Sequence of chain 1.A:
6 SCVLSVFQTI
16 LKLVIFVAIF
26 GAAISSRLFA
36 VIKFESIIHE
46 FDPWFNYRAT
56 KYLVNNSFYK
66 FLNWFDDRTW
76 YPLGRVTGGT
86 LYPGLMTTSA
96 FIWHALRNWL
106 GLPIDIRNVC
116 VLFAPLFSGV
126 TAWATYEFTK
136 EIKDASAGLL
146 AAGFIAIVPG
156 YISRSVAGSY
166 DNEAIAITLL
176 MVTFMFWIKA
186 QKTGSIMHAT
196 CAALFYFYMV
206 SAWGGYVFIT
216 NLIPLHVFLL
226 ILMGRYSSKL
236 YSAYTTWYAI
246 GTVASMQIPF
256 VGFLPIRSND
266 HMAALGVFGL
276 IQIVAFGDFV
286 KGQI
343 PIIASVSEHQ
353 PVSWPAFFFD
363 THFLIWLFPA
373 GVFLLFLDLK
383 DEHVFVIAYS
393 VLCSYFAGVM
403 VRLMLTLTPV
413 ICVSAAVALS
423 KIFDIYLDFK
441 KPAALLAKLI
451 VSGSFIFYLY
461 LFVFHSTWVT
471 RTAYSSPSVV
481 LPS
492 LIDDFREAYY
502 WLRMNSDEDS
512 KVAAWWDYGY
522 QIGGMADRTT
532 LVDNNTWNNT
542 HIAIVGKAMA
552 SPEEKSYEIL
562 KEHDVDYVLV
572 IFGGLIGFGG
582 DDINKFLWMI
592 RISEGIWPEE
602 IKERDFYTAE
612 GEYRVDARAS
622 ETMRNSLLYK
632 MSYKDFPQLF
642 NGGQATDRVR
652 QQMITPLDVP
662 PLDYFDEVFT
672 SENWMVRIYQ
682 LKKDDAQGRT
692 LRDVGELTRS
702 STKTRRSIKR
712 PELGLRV

Sequence of chain 1.H:
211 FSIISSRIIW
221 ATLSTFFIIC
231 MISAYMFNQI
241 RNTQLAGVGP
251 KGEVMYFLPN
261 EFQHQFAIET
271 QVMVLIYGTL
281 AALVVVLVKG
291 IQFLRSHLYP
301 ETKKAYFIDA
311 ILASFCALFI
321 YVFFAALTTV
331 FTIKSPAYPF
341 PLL

Binding-site contacts:
Ligand atom C20 contacts residue TYR1 of chain 1.I at 3.4 Å (hydrophobic).
Ligand atom C3 contacts residue ALA473 of chain 1.A at 4.3 Å (hydrophobic).
Ligand atom C11 contacts residue ALA473 of chain 1.A at 4.3 Å (hydrophobic).
Ligand atom C2 contacts residue ALA473 of chain 1.A at 3.9 Å (hydrophobic).
Ligand atom C15 contacts residue TRP468 of chain 1.A at 4.0 Å (hydrophobic).
Ligand atom C7 contacts residue PHE361 of chain 1.A at 4.1 Å (hydrophobic).
Ligand atom O4 contacts residue ALA2 of chain 1.I at 4.4 Å.
Ligand atom C14 contacts residue SER335 of chain 1.H at 4.2 Å.
Ligand atom C1 contacts residue ALA473 of chain 1.A at 4.3 Å (hydrophobic).
Ligand atom C10 contacts residue ALA473 of chain 1.A at 3.9 Å (hydrophobic).
Ligand atom C3 contacts residue THR472 of chain 1.A at 4.1 Å.
Ligand atom C13 contacts residue THR472 of chain 1.A at 3.8 Å.
Ligand atom O1 contacts residue THR472 of chain 1.A at 4.0 Å.
Ligand atom O4 contacts residue TYR1 of chain 1.I at 1.9 Å (h-bond).
Ligand atom C6 contacts residue ALA473 of chain 1.A at 4.3 Å (hydrophobic).
Ligand atom C14 contacts residue PHE262 of chain 1.H at 3.7 Å (hydrophobic).
Ligand atom N1 contacts residue SER476 of chain 1.A at 3.4 Å (h-bond).
Ligand atom C25 contacts residue TYR1 of chain 1.I at 1.4 Å (hydrophobic).
Ligand atom C5 contacts residue ALA473 of chain 1.A at 4.1 Å (hydrophobic).
Ligand atom C16 contacts residue PRO482 of chain 1.A at 4.1 Å (hydrophobic).
Ligand atom O1 contacts residue ALA473 of chain 1.A at 4.3 Å.
Ligand atom C15 contacts residue SER335 of chain 1.H at 4.4 Å.
Ligand atom C10 contacts residue SER476 of chain 1.A at 4.3 Å.
Ligand atom C17 contacts residue THR472 of chain 1.A at 4.1 Å.
Ligand atom C17 contacts residue SER476 of chain 1.A at 3.6 Å.
Ligand atom C15 contacts residue PHE361 of chain 1.A at 3.5 Å (hydrophobic).
Ligand atom C16 contacts residue SER476 of chain 1.A at 3.8 Å.
Ligand atom N2 contacts residue PHE361 of chain 1.A at 3.7 Å.
Ligand atom C4 contacts residue ALA473 of chain 1.A at 4.1 Å (hydrophobic).
Ligand atom C19 contacts residue ALA473 of chain 1.A at 4.1 Å (hydrophobic).
Ligand atom C11 contacts residue SER476 of chain 1.A at 3.3 Å.
Ligand atom C8 contacts residue PHE361 of chain 1.A at 4.2 Å (hydrophobic).
Ligand atom C22 contacts residue TYR1 of chain 1.I at 4.0 Å (hydrophobic).
Ligand atom C14 contacts residue PHE361 of chain 1.A at 4.3 Å (hydrophobic).
Ligand atom C9 contacts residue ALA473 of chain 1.A at 4.3 Å (hydrophobic).
Ligand atom C12 contacts residue SER476 of chain 1.A at 3.6 Å.
Ligand atom C21 contacts residue TYR1 of chain 1.I at 2.9 Å (hydrophobic).

Sequence of chain 1.I:
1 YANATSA

A protein and the small-molecule ligand that binds it are described below.
Small molecule (SMILES): CN(C)c1ccc2c(-c3ccc(C=O)cc3C(=O)[O-])c3ccc(=[N+](C)C)cc-3oc2c1